Binding-site contacts:
Ligand atom C4 contacts residue ALA706 of chain 1.E at 4.2 Å (hydrophobic).
Ligand atom C3 contacts residue ASN1074 of chain 1.E at 3.8 Å.
Ligand atom C8 contacts residue ASN1074 of chain 1.E at 4.4 Å.
Ligand atom O7 contacts residue ASN1074 of chain 1.E at 3.2 Å (h-bond).
Ligand atom C2 contacts residue ASN1074 of chain 1.E at 2.4 Å.
Ligand atom C5 contacts residue GLN895 of chain 1.D at 4.4 Å.
Ligand atom C4 contacts residue ASN1074 of chain 1.E at 4.2 Å.
Ligand atom N2 contacts residue ASN1074 of chain 1.E at 2.9 Å (h-bond).
Ligand atom C6 contacts residue ALA706 of chain 1.E at 3.9 Å (hydrophobic).
Ligand atom C5 contacts residue ASN1074 of chain 1.E at 3.7 Å.
Ligand atom C5 contacts residue ALA706 of chain 1.E at 3.8 Å (hydrophobic).
Ligand atom C7 contacts residue ASN1074 of chain 1.E at 3.2 Å.
Ligand atom C1 contacts residue ASN1074 of chain 1.E at 1.4 Å.
Ligand atom C8 contacts residue GLU1072 of chain 1.E at 3.6 Å.
Ligand atom O5 contacts residue ASN1074 of chain 1.E at 2.4 Å (h-bond).
Ligand atom O4 contacts residue ALA706 of chain 1.E at 3.4 Å.

This protein binds this small molecule.
Small molecule (SMILES): CC(=O)N[C@@H]1[C@@H](O)[C@H](O)[C@@H](CO)O[C@H]1O

Sequence of chain 1.D:
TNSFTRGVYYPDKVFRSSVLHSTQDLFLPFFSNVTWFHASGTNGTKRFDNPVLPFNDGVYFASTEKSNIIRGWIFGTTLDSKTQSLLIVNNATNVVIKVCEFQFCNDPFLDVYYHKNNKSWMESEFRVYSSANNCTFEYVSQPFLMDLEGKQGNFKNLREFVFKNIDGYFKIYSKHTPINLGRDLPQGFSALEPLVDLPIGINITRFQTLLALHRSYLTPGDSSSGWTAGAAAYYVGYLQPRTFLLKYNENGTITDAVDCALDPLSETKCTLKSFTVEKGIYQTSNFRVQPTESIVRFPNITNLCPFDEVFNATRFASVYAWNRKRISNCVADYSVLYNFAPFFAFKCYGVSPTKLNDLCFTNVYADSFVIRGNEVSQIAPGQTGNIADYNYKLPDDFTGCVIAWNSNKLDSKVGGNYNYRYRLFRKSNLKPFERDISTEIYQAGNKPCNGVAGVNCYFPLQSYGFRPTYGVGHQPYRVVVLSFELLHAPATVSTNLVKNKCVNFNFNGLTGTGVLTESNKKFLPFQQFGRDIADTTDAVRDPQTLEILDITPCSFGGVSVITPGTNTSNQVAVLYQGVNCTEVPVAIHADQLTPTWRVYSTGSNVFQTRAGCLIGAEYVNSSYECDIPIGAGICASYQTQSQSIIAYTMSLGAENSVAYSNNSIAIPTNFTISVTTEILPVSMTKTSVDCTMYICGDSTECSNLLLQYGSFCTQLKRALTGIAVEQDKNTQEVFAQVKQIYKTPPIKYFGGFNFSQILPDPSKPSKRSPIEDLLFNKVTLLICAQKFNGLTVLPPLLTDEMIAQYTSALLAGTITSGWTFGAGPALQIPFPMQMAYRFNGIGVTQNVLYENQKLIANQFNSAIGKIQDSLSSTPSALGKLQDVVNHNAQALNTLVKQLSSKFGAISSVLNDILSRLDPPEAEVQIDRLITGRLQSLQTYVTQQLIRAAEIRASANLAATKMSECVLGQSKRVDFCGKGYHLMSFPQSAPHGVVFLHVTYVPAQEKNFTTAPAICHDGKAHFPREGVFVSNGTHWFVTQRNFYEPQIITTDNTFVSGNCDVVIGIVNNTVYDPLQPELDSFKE

Sequence of chain 1.E:
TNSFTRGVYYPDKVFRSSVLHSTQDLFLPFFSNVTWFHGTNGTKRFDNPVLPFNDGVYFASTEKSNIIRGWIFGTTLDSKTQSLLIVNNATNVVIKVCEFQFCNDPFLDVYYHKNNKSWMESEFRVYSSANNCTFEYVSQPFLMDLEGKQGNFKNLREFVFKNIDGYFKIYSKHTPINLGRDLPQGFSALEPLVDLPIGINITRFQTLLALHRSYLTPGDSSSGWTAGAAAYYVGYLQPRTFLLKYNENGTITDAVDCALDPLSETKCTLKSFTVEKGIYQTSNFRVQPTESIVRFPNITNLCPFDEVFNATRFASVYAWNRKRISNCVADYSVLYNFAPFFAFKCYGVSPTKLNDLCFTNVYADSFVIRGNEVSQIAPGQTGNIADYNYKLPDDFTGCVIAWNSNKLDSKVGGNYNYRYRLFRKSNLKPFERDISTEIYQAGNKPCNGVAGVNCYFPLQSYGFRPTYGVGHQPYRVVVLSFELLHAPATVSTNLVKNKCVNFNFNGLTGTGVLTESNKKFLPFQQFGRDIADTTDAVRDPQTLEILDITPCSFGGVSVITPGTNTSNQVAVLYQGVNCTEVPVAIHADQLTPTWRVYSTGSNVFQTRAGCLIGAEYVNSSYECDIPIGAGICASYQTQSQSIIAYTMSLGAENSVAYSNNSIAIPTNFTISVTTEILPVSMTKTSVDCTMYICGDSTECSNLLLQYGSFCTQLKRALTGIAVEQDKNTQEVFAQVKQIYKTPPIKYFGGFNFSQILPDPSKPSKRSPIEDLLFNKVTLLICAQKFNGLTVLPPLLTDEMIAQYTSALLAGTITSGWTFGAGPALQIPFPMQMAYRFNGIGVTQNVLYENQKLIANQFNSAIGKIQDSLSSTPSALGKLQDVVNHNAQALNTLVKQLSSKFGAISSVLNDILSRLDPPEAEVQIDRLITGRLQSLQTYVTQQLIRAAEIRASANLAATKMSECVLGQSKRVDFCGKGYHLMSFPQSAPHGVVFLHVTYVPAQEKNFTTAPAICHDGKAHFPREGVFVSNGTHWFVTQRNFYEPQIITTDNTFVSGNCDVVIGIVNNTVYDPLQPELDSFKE